Sequence of chain 25.D:
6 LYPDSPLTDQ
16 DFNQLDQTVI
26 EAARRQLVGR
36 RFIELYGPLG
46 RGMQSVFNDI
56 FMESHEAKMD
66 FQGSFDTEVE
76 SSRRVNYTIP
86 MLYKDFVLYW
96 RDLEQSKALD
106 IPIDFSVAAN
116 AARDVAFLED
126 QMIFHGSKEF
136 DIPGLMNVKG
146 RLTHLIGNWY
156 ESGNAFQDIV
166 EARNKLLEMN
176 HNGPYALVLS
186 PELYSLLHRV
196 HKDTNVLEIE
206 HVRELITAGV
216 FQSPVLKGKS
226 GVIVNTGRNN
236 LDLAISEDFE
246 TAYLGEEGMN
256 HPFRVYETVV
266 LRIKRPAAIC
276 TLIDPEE

This small molecule binds to this protein.
Small molecule (SMILES): CC[C@H](C)[C@H](NC(=O)[C@H](CC(C)C)NC(=O)[C@H](CO)NC(=O)CNC(=O)[C@@H](NC(=O)[C@@H](N)[C@@H](C)O)C(C)C)C(=O)N[C@H](C=O)CCC(N)=O

Binding-site contacts:
Ligand atom CG2 contacts residue ASP243 of chain 25.D at 3.3 Å.
Ligand atom CG2 contacts residue PRO43 of chain 25.D at 3.9 Å (hydrophobic).
Ligand atom O contacts residue ASP243 of chain 25.D at 4.1 Å.
Ligand atom N contacts residue ARG35 of chain 25.D at 4.1 Å.
Ligand atom CA contacts residue ARG29 of chain 25.D at 4.0 Å.
Ligand atom C contacts residue ASP243 of chain 25.D at 3.8 Å.
Ligand atom OG contacts residue ARG29 of chain 25.D at 4.3 Å.
Ligand atom CB contacts residue ASP243 of chain 25.D at 4.3 Å.
Ligand atom CA contacts residue PRO43 of chain 25.D at 4.4 Å (hydrophobic).
Ligand atom OE1 contacts residue ARG36 of chain 25.D at 3.8 Å.
Ligand atom CG2 contacts residue LEU40 of chain 25.D at 4.2 Å (hydrophobic).
Ligand atom C contacts residue ASP243 of chain 25.D at 3.9 Å.
Ligand atom CB contacts residue PRO43 of chain 25.D at 3.8 Å (hydrophobic).
Ligand atom O contacts residue ARG35 of chain 25.D at 3.4 Å (salt-bridge).
Ligand atom CD1 contacts residue ARG29 of chain 25.D at 4.4 Å.
Ligand atom N contacts residue ASP243 of chain 25.D at 2.8 Å (salt-bridge).
Ligand atom O contacts residue ARG36 of chain 25.D at 3.6 Å (salt-bridge).
Ligand atom N contacts residue PRO43 of chain 25.D at 4.4 Å.
Ligand atom CB contacts residue LEU40 of chain 25.D at 4.1 Å (hydrophobic).
Ligand atom CD1 contacts residue LEU40 of chain 25.D at 3.8 Å (hydrophobic).
Ligand atom CG contacts residue LEU40 of chain 25.D at 4.4 Å (hydrophobic).
Ligand atom CD1 contacts residue LEU32 of chain 25.D at 3.8 Å (hydrophobic).
Ligand atom C contacts residue ARG36 of chain 25.D at 3.2 Å.
Ligand atom CB contacts residue ARG35 of chain 25.D at 3.5 Å.
Ligand atom CD contacts residue ARG36 of chain 25.D at 4.1 Å.
Ligand atom CB contacts residue ARG29 of chain 25.D at 4.1 Å.
Ligand atom CA contacts residue ASP243 of chain 25.D at 4.3 Å.
Ligand atom CA contacts residue ASP243 of chain 25.D at 4.4 Å.
Ligand atom CG1 contacts residue ARG35 of chain 25.D at 4.2 Å.
Ligand atom CA contacts residue ASP243 of chain 25.D at 3.3 Å.
Ligand atom C contacts residue ARG35 of chain 25.D at 3.6 Å.
Ligand atom C contacts residue ARG35 of chain 25.D at 4.4 Å.
Ligand atom O contacts residue ARG29 of chain 25.D at 3.8 Å.
Ligand atom OG contacts residue ILE25 of chain 25.D at 4.0 Å.
Ligand atom CA contacts residue ARG35 of chain 25.D at 3.9 Å.
Ligand atom CD1 contacts residue ARG35 of chain 25.D at 4.5 Å.
Ligand atom O contacts residue ARG35 of chain 25.D at 3.1 Å (salt-bridge).
Ligand atom N contacts residue ASP243 of chain 25.D at 3.2 Å (salt-bridge).
Ligand atom NE2 contacts residue ARG36 of chain 25.D at 3.9 Å.
Ligand atom CB contacts residue ARG35 of chain 25.D at 4.1 Å.